A small-molecule ligand and the protein it binds are described below.
Small molecule (SMILES): O=C1C=CC(=NNc2ccccc2C(=O)O)C=C1

Sequence of chain 3.A:
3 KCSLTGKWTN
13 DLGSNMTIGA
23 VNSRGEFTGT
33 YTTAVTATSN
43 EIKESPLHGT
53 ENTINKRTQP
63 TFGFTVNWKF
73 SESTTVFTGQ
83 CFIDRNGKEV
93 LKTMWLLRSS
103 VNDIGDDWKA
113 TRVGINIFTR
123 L

Sequence of chain 4.A:
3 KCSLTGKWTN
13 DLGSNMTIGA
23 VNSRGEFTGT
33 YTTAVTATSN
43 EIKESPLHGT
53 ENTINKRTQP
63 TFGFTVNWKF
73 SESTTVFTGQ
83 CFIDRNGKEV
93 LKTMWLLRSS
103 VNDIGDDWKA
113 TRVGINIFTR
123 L

Binding-site contacts:
Ligand atom C9 contacts residue LEU14 of chain 4.A at 4.1 Å (hydrophobic).
Ligand atom C4 contacts residue TYR33 of chain 4.A at 3.9 Å (hydrophobic).
Ligand atom C12 contacts residue SER73 of chain 4.A at 3.8 Å.
Ligand atom N9 contacts residue THR77 of chain 4.A at 4.1 Å.
Ligand atom O2 contacts residue VAL37 of chain 4.A at 3.8 Å.
Ligand atom C5 contacts residue TRP70 of chain 4.A at 3.6 Å (hydrophobic).
Ligand atom C6 contacts residue TRP110 of chain 3.A at 3.9 Å (hydrophobic).
Ligand atom C15 contacts residue TRP70 of chain 4.A at 3.8 Å (hydrophobic).
Ligand atom N9 contacts residue TRP70 of chain 4.A at 3.3 Å.
Ligand atom C9 contacts residue PHE79 of chain 4.A at 4.0 Å (hydrophobic).
Ligand atom C13 contacts residue SER73 of chain 4.A at 4.0 Å.
Ligand atom O1 contacts residue SER16 of chain 4.A at 2.6 Å (h-bond).
Ligand atom O2 contacts residue THR35 of chain 4.A at 2.6 Å (h-bond).
Ligand atom C15 contacts residue THR35 of chain 4.A at 3.9 Å.
Ligand atom C6 contacts residue THR77 of chain 4.A at 3.6 Å.
Ligand atom C7 contacts residue THR77 of chain 4.A at 3.8 Å.
Ligand atom O2 contacts residue TYR33 of chain 4.A at 3.8 Å.
Ligand atom C14 contacts residue THR38 of chain 4.A at 3.8 Å.
Ligand atom C9 contacts residue ASN118 of chain 4.A at 3.2 Å.
Ligand atom C8 contacts residue TRP97 of chain 4.A at 3.5 Å (hydrophobic).
Ligand atom O2 contacts residue SER16 of chain 4.A at 3.4 Å (h-bond).
Ligand atom O2 contacts residue TRP70 of chain 4.A at 3.8 Å.
Ligand atom C8 contacts residue PHE79 of chain 4.A at 3.9 Å (hydrophobic).
Ligand atom C3 contacts residue SER16 of chain 4.A at 3.4 Å.
Ligand atom O1 contacts residue TYR33 of chain 4.A at 2.8 Å (h-bond).
Ligand atom C6 contacts residue TRP70 of chain 4.A at 4.1 Å (hydrophobic).
Ligand atom C3 contacts residue TYR33 of chain 4.A at 3.5 Å (hydrophobic).
Ligand atom C10 contacts residue TRP70 of chain 4.A at 3.5 Å (hydrophobic).
Ligand atom C11 contacts residue LEU99 of chain 4.A at 3.9 Å (hydrophobic).
Ligand atom C11 contacts residue TRP70 of chain 4.A at 3.8 Å (hydrophobic).
Ligand atom C3 contacts residue THR35 of chain 4.A at 3.8 Å.
Ligand atom O1 contacts residue ASN12 of chain 4.A at 3.0 Å (h-bond).
Ligand atom O1 contacts residue LEU14 of chain 4.A at 4.0 Å.
Ligand atom O16 contacts residue SER73 of chain 4.A at 3.4 Å.
Ligand atom C9 contacts residue TYR33 of chain 4.A at 3.8 Å (hydrophobic).
Ligand atom C8 contacts residue ASN118 of chain 4.A at 3.2 Å.
Ligand atom N8 contacts residue TRP70 of chain 4.A at 3.1 Å.
Ligand atom C7 contacts residue TRP97 of chain 4.A at 3.5 Å (hydrophobic).
Ligand atom C15 contacts residue VAL37 of chain 4.A at 3.6 Å (hydrophobic).
Ligand atom C14 contacts residue TRP70 of chain 4.A at 4.0 Å (hydrophobic).